Sequence of chain 1.D:
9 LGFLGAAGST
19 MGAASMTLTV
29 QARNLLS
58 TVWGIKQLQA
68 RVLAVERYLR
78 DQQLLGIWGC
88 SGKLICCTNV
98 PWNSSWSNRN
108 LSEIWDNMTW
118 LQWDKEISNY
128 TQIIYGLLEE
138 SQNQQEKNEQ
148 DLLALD

Binding-site contacts:
Ligand atom C1 contacts residue SER102 of chain 1.D at 3.2 Å.
Ligand atom C2 contacts residue ASN100 of chain 1.D at 2.5 Å.
Ligand atom C7 contacts residue ASN100 of chain 1.D at 3.9 Å.
Ligand atom C4 contacts residue ASN100 of chain 1.D at 4.2 Å.
Ligand atom C6 contacts residue SER102 of chain 1.D at 3.8 Å.
Ligand atom O5 contacts residue ASN100 of chain 1.D at 2.4 Å (h-bond).
Ligand atom C5 contacts residue ASN100 of chain 1.D at 3.7 Å.
Ligand atom N2 contacts residue ASN100 of chain 1.D at 2.9 Å (h-bond).
Ligand atom C3 contacts residue ASN100 of chain 1.D at 3.8 Å.
Ligand atom C1 contacts residue ASN100 of chain 1.D at 1.4 Å.
Ligand atom O5 contacts residue SER102 of chain 1.D at 2.8 Å (h-bond).
Ligand atom O7 contacts residue ASN100 of chain 1.D at 4.4 Å.
Ligand atom C5 contacts residue SER102 of chain 1.D at 3.7 Å.

The protein below binds the small molecule below.
Small molecule (SMILES): CC(=O)N[C@@H]1[C@@H](O)[C@H](O)[C@@H](CO)O[C@H]1O